This protein binds this small molecule.
Small molecule (SMILES): Cc1cccc(C)c1OCCSc1nc2ccccc2n1CC(=O)O

Binding-site contacts:
Ligand atom C18 contacts residue LEU230 of chain 1.A at 3.7 Å (hydrophobic).
Ligand atom O25 contacts residue ARG123 of chain 1.A at 4.3 Å.
Ligand atom C13 contacts residue ARG123 of chain 1.A at 3.6 Å.
Ligand atom C16 contacts residue ARG123 of chain 1.A at 3.6 Å.
Ligand atom O24 contacts residue LEU119 of chain 1.A at 4.2 Å.
Ligand atom O25 contacts residue LEU230 of chain 1.A at 3.5 Å.
Ligand atom N14 contacts residue LEU230 of chain 1.A at 4.5 Å.
Ligand atom S12 contacts residue ARG123 of chain 1.A at 3.7 Å.
Ligand atom C19 contacts residue GLY229 of chain 1.A at 3.5 Å.
Ligand atom C20 contacts residue ARG123 of chain 1.A at 3.4 Å.
Ligand atom C15 contacts residue GLY229 of chain 1.A at 4.5 Å.
Ligand atom C20 contacts residue ILE122 of chain 1.A at 4.2 Å (hydrophobic).
Ligand atom C15 contacts residue LEU230 of chain 1.A at 4.4 Å (hydrophobic).
Ligand atom C22 contacts residue ARG123 of chain 1.A at 4.4 Å.
Ligand atom C15 contacts residue ARG123 of chain 1.A at 4.0 Å.
Ligand atom C23 contacts residue ARG123 of chain 1.A at 3.8 Å.
Ligand atom C20 contacts residue GLY126 of chain 1.A at 4.1 Å.
Ligand atom C21 contacts residue ARG123 of chain 1.A at 3.0 Å.
Ligand atom N14 contacts residue ARG123 of chain 1.A at 4.0 Å.
Ligand atom N17 contacts residue ARG123 of chain 1.A at 3.6 Å.
Ligand atom C23 contacts residue LEU230 of chain 1.A at 3.6 Å (hydrophobic).
Ligand atom O24 contacts residue LEU230 of chain 1.A at 4.4 Å.
Ligand atom O24 contacts residue ARG123 of chain 1.A at 2.8 Å (salt-bridge).
Ligand atom C22 contacts residue LEU230 of chain 1.A at 3.7 Å (hydrophobic).
Ligand atom C18 contacts residue GLY229 of chain 1.A at 3.3 Å.

Sequence of chain 1.A:
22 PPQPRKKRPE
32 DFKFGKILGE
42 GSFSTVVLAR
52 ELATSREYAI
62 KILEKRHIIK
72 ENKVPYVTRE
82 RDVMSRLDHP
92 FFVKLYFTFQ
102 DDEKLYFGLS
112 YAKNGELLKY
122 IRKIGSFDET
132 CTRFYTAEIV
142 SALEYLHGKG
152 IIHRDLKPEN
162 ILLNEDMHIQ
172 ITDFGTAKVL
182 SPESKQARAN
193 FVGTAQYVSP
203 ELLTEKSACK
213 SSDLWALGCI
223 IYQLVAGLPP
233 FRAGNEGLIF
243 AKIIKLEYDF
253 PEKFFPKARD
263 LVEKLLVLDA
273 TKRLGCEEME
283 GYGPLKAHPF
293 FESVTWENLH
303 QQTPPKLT